Binding-site contacts:
Ligand atom C1 contacts residue GLN1065 of chain 1.B at 4.2 Å.
Ligand atom O7 contacts residue LEU916 of chain 1.B at 3.6 Å.
Ligand atom N2 contacts residue GLN1065 of chain 1.B at 4.4 Å.
Ligand atom C7 contacts residue LEU916 of chain 1.B at 4.0 Å (hydrophobic).
Ligand atom O7 contacts residue GLN1065 of chain 1.B at 3.2 Å (h-bond).
Ligand atom C1 contacts residue ASN711 of chain 1.B at 1.4 Å.
Ligand atom C4 contacts residue ASN711 of chain 1.B at 4.2 Å.
Ligand atom C2 contacts residue ASN711 of chain 1.B at 2.5 Å.
Ligand atom N2 contacts residue ASN711 of chain 1.B at 2.9 Å (h-bond).
Ligand atom O7 contacts residue ASN711 of chain 1.B at 3.7 Å.
Ligand atom O5 contacts residue ASN711 of chain 1.B at 2.4 Å (h-bond).
Ligand atom C3 contacts residue ASN711 of chain 1.B at 3.8 Å.
Ligand atom O4 contacts residue LEU916 of chain 1.B at 4.3 Å.
Ligand atom C7 contacts residue ASN711 of chain 1.B at 3.4 Å.
Ligand atom O6 contacts residue GLN920 of chain 1.B at 4.4 Å.
Ligand atom C8 contacts residue ASN711 of chain 1.B at 4.0 Å.
Ligand atom C8 contacts residue LEU916 of chain 1.B at 4.2 Å (hydrophobic).
Ligand atom C8 contacts residue THR710 of chain 1.B at 3.6 Å.
Ligand atom C5 contacts residue ASN711 of chain 1.B at 3.7 Å.
Ligand atom C7 contacts residue GLN1065 of chain 1.B at 3.8 Å.
Ligand atom C2 contacts residue GLN1065 of chain 1.B at 4.2 Å.

This small molecule binds to this protein.
Small molecule (SMILES): CC(=O)N[C@H]1[C@H](O[C@H]2[C@H](O)[C@@H](NC(C)=O)CO[C@@H]2CO)O[C@H](CO)[C@@H](O)[C@@H]1O

Sequence of chain 1.B:
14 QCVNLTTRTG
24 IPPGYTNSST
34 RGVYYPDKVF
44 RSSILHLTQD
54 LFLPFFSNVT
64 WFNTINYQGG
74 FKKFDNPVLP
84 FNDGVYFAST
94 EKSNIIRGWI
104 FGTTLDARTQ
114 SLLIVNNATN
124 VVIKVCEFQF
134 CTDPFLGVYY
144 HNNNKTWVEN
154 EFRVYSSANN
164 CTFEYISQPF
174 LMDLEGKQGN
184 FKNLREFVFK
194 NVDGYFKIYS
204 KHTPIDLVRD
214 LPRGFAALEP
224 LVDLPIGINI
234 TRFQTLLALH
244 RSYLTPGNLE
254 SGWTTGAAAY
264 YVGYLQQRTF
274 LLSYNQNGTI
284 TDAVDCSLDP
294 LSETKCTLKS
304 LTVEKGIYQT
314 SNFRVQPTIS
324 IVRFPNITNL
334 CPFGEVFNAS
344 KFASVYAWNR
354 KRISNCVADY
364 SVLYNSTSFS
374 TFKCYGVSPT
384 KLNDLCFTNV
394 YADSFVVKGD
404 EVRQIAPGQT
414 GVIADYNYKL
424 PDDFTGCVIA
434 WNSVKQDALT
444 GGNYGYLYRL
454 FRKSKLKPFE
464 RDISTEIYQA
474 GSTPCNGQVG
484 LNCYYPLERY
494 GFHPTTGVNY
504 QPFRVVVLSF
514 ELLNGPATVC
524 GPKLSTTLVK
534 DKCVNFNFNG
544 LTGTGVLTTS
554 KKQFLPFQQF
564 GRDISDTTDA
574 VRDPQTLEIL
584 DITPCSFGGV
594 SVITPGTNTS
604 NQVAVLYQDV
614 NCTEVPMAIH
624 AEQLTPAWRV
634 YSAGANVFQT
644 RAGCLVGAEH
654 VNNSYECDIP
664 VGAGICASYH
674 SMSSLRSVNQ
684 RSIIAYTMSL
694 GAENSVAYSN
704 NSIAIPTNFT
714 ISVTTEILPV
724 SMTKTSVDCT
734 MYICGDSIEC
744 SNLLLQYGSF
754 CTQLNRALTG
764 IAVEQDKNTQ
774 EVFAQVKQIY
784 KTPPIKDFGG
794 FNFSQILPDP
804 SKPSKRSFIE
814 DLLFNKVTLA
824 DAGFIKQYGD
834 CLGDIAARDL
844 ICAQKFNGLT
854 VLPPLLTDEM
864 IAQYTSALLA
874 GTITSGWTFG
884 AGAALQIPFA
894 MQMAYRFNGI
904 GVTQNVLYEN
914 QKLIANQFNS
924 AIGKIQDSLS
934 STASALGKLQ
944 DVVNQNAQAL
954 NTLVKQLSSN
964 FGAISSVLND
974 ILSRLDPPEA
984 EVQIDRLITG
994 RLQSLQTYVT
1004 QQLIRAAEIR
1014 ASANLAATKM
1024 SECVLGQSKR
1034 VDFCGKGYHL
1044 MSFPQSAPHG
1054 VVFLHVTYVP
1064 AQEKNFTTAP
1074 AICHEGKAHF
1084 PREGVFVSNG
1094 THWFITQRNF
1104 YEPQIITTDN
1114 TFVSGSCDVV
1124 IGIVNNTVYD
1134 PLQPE